Binding-site contacts:
Ligand atom C5 contacts residue ASN334 of chain 1.A at 3.6 Å.
Ligand atom C8 contacts residue PHE333 of chain 1.A at 4.5 Å (hydrophobic).
Ligand atom C8 contacts residue GLY330 of chain 1.A at 3.7 Å.
Ligand atom N2 contacts residue GLY330 of chain 1.A at 4.2 Å.
Ligand atom C2 contacts residue ASN334 of chain 1.A at 2.5 Å.
Ligand atom N2 contacts residue ASN334 of chain 1.A at 3.0 Å (h-bond).
Ligand atom C1 contacts residue ASN334 of chain 1.A at 1.4 Å.
Ligand atom O5 contacts residue ASN334 of chain 1.A at 2.3 Å (h-bond).
Ligand atom C8 contacts residue LEU359 of chain 1.A at 4.2 Å (hydrophobic).
Ligand atom C4 contacts residue ASN334 of chain 1.A at 4.2 Å.
Ligand atom C7 contacts residue GLY330 of chain 1.A at 3.9 Å.
Ligand atom O7 contacts residue GLY330 of chain 1.A at 4.2 Å.
Ligand atom C3 contacts residue ASN334 of chain 1.A at 3.8 Å.
Ligand atom C8 contacts residue PHE329 of chain 1.A at 3.9 Å (hydrophobic).
Ligand atom C7 contacts residue ASN334 of chain 1.A at 4.0 Å.

A protein and the small-molecule ligand that binds it are described below.
Small molecule (SMILES): CC(=O)N[C@@H]1[C@@H](O)[C@H](O)[C@@H](CO)O[C@H]1O

Sequence of chain 1.A:
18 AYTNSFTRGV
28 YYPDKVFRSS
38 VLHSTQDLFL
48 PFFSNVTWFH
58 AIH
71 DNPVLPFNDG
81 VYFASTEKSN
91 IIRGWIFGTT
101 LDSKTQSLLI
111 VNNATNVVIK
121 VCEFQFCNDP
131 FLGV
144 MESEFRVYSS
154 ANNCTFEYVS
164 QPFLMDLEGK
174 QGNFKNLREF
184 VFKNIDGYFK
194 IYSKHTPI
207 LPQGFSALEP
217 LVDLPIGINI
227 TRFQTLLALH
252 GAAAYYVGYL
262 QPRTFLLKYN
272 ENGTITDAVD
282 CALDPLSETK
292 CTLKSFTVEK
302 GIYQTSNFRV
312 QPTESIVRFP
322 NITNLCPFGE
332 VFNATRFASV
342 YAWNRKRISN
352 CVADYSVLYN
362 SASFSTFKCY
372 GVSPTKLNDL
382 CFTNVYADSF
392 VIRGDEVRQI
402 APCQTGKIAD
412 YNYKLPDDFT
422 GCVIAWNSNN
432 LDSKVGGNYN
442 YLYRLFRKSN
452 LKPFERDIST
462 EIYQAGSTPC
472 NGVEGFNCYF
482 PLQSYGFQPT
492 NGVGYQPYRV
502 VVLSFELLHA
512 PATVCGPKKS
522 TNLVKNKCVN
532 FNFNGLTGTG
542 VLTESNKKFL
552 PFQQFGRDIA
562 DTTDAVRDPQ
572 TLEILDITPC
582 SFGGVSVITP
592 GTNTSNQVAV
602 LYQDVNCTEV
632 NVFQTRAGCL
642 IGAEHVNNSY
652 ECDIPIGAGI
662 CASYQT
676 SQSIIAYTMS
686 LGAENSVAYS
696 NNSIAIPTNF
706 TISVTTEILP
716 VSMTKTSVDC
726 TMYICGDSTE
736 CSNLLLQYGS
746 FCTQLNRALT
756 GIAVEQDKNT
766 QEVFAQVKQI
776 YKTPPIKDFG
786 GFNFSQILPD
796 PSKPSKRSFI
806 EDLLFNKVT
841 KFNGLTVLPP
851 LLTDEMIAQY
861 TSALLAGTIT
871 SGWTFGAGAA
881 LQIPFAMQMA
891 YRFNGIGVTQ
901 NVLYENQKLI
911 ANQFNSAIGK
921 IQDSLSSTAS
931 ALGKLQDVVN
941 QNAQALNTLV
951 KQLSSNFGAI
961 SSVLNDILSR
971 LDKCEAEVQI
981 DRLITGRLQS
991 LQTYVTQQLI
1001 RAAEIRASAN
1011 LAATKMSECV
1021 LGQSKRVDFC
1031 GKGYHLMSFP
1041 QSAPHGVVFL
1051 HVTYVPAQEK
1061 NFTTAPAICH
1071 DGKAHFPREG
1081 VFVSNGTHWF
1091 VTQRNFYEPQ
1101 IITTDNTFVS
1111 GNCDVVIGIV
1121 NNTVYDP